The small molecule below binds the protein below.
Small molecule (SMILES): CC(=O)N[C@@H]1[C@@H](O)[C@H](O)[C@@H](CO)O[C@H]1O

Sequence of chain 1.A:
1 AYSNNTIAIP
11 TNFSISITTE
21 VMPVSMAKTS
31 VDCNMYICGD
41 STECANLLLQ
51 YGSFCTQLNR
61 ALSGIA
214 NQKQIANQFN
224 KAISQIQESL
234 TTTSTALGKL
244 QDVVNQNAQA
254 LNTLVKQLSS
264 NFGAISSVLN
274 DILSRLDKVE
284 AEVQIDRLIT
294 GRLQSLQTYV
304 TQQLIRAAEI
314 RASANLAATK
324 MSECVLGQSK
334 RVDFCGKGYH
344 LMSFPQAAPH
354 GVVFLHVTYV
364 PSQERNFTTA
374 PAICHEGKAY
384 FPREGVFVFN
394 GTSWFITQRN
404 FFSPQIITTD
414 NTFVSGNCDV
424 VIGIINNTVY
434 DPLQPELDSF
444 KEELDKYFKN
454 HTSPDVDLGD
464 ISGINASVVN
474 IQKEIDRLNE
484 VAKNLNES

Binding-site contacts:
Ligand atom C8 contacts residue PHE392 of chain 1.A at 3.6 Å (hydrophobic).
Ligand atom O6 contacts residue ASN4 of chain 1.A at 4.2 Å.
Ligand atom C2 contacts residue ASN4 of chain 1.A at 2.4 Å.
Ligand atom C2 contacts residue TRP397 of chain 1.A at 4.5 Å (hydrophobic).
Ligand atom C5 contacts residue ASN4 of chain 1.A at 3.6 Å.
Ligand atom N2 contacts residue PHE392 of chain 1.A at 4.0 Å.
Ligand atom N2 contacts residue ASN4 of chain 1.A at 3.0 Å (h-bond).
Ligand atom C3 contacts residue ASN4 of chain 1.A at 3.8 Å.
Ligand atom O5 contacts residue ASN4 of chain 1.A at 2.3 Å (h-bond).
Ligand atom C1 contacts residue ASN4 of chain 1.A at 1.4 Å.
Ligand atom C7 contacts residue PHE392 of chain 1.A at 4.4 Å (hydrophobic).
Ligand atom C4 contacts residue ASN4 of chain 1.A at 4.2 Å.
Ligand atom O7 contacts residue ASN4 of chain 1.A at 4.0 Å.
Ligand atom C7 contacts residue ASN4 of chain 1.A at 3.7 Å.